Binding-site contacts:
Ligand atom C5' contacts residue MET76 of chain 1.H at 4.4 Å (hydrophobic).
Ligand atom N3 contacts residue ARG125 of chain 1.H at 3.6 Å.
Ligand atom O4 contacts residue ARG125 of chain 1.H at 3.9 Å.
Ligand atom N3 contacts residue ASN16 of chain 2.D at 2.8 Å (h-bond).
Ligand atom OP1 contacts residue ARG131 of chain 1.H at 3.4 Å (salt-bridge).
Ligand atom O2 contacts residue ARG125 of chain 1.H at 4.0 Å.
Ligand atom OP3 contacts residue SER77 of chain 1.H at 4.2 Å.
Ligand atom OP3 contacts residue ILE23 of chain 2.D at 4.3 Å.
Ligand atom C4' contacts residue ARG125 of chain 1.H at 4.3 Å.
Ligand atom OP1 contacts residue ILE23 of chain 2.D at 3.6 Å.
Ligand atom C5 contacts residue ARG125 of chain 1.H at 3.5 Å.
Ligand atom P contacts residue ARG125 of chain 1.H at 3.9 Å.
Ligand atom O4 contacts residue SER17 of chain 2.D at 3.2 Å.
Ligand atom C6 contacts residue ARG125 of chain 1.H at 3.5 Å.
Ligand atom P contacts residue ILE23 of chain 2.D at 4.2 Å.
Ligand atom OP1 contacts residue ARG125 of chain 1.H at 3.0 Å (salt-bridge).
Ligand atom OP2 contacts residue SER77 of chain 1.H at 3.9 Å.
Ligand atom C5' contacts residue ARG125 of chain 1.H at 4.2 Å.
Ligand atom OP3 contacts residue ARG125 of chain 1.H at 2.7 Å.
Ligand atom C4 contacts residue ARG125 of chain 1.H at 3.6 Å.
Ligand atom C5 contacts residue THR21 of chain 2.D at 4.4 Å.
Ligand atom C2 contacts residue ASN16 of chain 2.D at 3.1 Å.
Ligand atom C2' contacts residue ARG125 of chain 1.H at 3.7 Å.
Ligand atom OP2 contacts residue ARG131 of chain 1.H at 3.8 Å.
Ligand atom OP2 contacts residue ILE23 of chain 2.D at 4.1 Å.
Ligand atom C1' contacts residue ARG125 of chain 1.H at 4.3 Å.
Ligand atom C4 contacts residue SER17 of chain 2.D at 4.1 Å.
Ligand atom C3' contacts residue ARG125 of chain 1.H at 3.4 Å.
Ligand atom O4 contacts residue THR21 of chain 2.D at 4.1 Å.
Ligand atom O5' contacts residue ARG125 of chain 1.H at 3.2 Å (salt-bridge).
Ligand atom O3' contacts residue ARG125 of chain 1.H at 4.1 Å.
Ligand atom O4 contacts residue ASN16 of chain 2.D at 4.4 Å.
Ligand atom N1 contacts residue ARG125 of chain 1.H at 3.7 Å.
Ligand atom O2 contacts residue ASN16 of chain 2.D at 2.6 Å (h-bond).
Ligand atom O5' contacts residue ARG131 of chain 1.H at 2.8 Å (salt-bridge).
Ligand atom P contacts residue ARG131 of chain 1.H at 3.6 Å.
Ligand atom C5' contacts residue ARG131 of chain 1.H at 3.4 Å.
Ligand atom C2 contacts residue ARG125 of chain 1.H at 3.8 Å.
Ligand atom C4 contacts residue ASN16 of chain 2.D at 4.0 Å.
Ligand atom N3 contacts residue SER17 of chain 2.D at 4.3 Å.

Sequence of chain 1.H:
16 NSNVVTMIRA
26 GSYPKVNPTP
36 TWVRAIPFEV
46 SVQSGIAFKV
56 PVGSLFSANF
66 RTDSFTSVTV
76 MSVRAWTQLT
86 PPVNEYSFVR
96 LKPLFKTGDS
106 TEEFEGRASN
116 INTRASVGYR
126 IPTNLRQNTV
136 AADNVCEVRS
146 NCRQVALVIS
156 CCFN

The small molecule below binds the protein below.
Small molecule (SMILES): CO[P](=O)(O)O[C@H]1[C@@H](O)[C@H](n2ccc(=O)[nH]c2=O)O[C@@H]1COP(=O)(O)O

Sequence of chain 2.D:
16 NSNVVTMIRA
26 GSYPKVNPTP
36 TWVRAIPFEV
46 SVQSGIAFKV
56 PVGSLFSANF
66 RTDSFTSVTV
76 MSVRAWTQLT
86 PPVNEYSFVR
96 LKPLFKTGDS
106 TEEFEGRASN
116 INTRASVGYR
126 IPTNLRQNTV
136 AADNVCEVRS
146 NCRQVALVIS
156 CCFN